Binding-site contacts:
Ligand atom CH contacts residue CYS44 of chain 1.B at 4.4 Å (hydrophobic).
Ligand atom CZ contacts residue PHE5 of chain 1.B at 4.0 Å (hydrophobic).
Ligand atom CZ contacts residue GLY29 of chain 1.B at 4.3 Å.
Ligand atom CD1 contacts residue CYS28 of chain 1.B at 4.4 Å (hydrophobic).
Ligand atom CR contacts residue ASP48 of chain 1.B at 4.2 Å.
Ligand atom CD1 contacts residue TYR21 of chain 1.B at 4.4 Å (hydrophobic).
Ligand atom CG contacts residue GLY29 of chain 1.B at 3.6 Å.
Ligand atom CH contacts residue GLY29 of chain 1.B at 4.3 Å.
Ligand atom O contacts residue HIS47 of chain 1.B at 3.0 Å (h-bond).
Ligand atom CG contacts residue PHE5 of chain 1.B at 3.8 Å (hydrophobic).
Ligand atom CD2 contacts residue GLY29 of chain 1.B at 3.6 Å.
Ligand atom BR contacts residue LEU19 of chain 1.A at 4.4 Å.
Ligand atom O contacts residue CYS44 of chain 1.B at 3.3 Å.
Ligand atom CR contacts residue GLY29 of chain 1.B at 3.9 Å.
Ligand atom CD1 contacts residue PHE5 of chain 1.B at 4.0 Å (hydrophobic).
Ligand atom CE1 contacts residue GLY29 of chain 1.B at 3.9 Å.
Ligand atom BR contacts residue PHE109 of chain 1.A at 4.2 Å.
Ligand atom CE2 contacts residue LEU2 of chain 1.B at 4.3 Å (hydrophobic).
Ligand atom CD1 contacts residue GLY29 of chain 1.B at 3.7 Å.
Ligand atom CH contacts residue ASP48 of chain 1.B at 3.4 Å.
Ligand atom CE2 contacts residue PHE5 of chain 1.B at 3.9 Å (hydrophobic).
Ligand atom CD2 contacts residue PHE5 of chain 1.B at 3.8 Å (hydrophobic).
Ligand atom CG contacts residue HIS47 of chain 1.B at 3.6 Å.
Ligand atom CD1 contacts residue CYS44 of chain 1.B at 4.3 Å (hydrophobic).
Ligand atom CR contacts residue CYS44 of chain 1.B at 4.5 Å (hydrophobic).
Ligand atom CR contacts residue PHE5 of chain 1.B at 4.4 Å (hydrophobic).
Ligand atom CE2 contacts residue GLY29 of chain 1.B at 4.1 Å.
Ligand atom CH contacts residue HIS47 of chain 1.B at 1.6 Å.
Ligand atom CE1 contacts residue TYR21 of chain 1.B at 3.7 Å (hydrophobic).
Ligand atom CE1 contacts residue PHE5 of chain 1.B at 4.1 Å (hydrophobic).
Ligand atom CD2 contacts residue HIS47 of chain 1.B at 3.8 Å.
Ligand atom CR contacts residue HIS47 of chain 1.B at 2.6 Å.
Ligand atom BR contacts residue LEU22 of chain 1.B at 4.4 Å.

Sequence of chain 1.B:
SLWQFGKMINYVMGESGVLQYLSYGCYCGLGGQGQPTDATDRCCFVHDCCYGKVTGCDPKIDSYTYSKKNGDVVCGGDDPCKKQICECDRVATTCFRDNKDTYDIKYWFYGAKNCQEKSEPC

Sequence of chain 1.A:
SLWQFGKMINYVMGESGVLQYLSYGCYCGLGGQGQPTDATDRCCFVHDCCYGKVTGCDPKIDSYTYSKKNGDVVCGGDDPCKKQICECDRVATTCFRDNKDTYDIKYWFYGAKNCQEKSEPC

A protein and the small-molecule ligand that binds it are described below.
Small molecule (SMILES): O=C(CBr)c1ccc(Br)cc1